Sequence of chain 1.C:
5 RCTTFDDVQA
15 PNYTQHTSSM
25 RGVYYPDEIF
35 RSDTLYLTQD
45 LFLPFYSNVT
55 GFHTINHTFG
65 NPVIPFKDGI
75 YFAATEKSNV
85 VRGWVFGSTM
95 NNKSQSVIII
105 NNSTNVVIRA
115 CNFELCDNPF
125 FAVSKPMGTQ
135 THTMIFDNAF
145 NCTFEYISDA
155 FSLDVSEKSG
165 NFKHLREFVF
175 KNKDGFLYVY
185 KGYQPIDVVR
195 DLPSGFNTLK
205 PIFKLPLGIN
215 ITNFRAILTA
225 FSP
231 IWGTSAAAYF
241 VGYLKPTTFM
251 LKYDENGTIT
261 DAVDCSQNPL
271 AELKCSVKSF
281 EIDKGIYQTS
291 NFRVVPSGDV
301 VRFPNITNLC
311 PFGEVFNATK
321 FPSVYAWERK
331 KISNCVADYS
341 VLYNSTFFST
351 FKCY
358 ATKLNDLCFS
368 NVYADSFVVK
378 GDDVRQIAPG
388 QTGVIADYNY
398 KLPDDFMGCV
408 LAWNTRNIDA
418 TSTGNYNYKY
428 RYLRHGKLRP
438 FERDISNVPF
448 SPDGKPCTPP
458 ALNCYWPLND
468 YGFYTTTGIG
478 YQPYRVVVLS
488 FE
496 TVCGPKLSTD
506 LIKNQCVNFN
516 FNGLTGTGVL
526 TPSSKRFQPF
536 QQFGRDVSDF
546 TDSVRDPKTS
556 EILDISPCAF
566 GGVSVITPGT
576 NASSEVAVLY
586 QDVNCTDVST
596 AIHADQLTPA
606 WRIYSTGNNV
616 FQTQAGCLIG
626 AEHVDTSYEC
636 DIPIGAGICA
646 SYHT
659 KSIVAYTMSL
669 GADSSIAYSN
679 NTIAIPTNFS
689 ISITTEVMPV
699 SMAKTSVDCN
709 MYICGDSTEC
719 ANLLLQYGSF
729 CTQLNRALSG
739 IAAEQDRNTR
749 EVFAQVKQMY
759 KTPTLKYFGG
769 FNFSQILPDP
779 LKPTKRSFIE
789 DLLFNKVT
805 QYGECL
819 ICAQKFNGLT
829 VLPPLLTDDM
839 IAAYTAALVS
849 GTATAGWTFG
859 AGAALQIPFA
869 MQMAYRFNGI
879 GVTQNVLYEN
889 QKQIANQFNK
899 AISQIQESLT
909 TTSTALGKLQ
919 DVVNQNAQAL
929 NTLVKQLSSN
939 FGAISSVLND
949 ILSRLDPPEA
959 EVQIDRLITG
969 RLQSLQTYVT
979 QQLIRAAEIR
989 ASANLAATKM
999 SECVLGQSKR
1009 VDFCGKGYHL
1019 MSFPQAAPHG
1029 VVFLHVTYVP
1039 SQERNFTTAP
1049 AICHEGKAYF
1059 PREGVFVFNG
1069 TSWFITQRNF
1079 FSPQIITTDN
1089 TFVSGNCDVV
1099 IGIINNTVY

This small molecule binds to this protein.
Small molecule (SMILES): CC(=O)N[C@H]1[C@H](O[C@H]2[C@H](O)[C@@H](NC(C)=O)CO[C@@H]2CO)O[C@H](CO)[C@@H](O)[C@@H]1O

Binding-site contacts:
Ligand atom O5 contacts residue ASN1043 of chain 1.C at 2.3 Å (h-bond).
Ligand atom C4 contacts residue ASN1043 of chain 1.C at 4.2 Å.
Ligand atom C2 contacts residue ASN1043 of chain 1.C at 2.4 Å.
Ligand atom C6 contacts residue GLN864 of chain 1.A at 3.4 Å.
Ligand atom C1 contacts residue GLN864 of chain 1.A at 4.0 Å.
Ligand atom O6 contacts residue GLN864 of chain 1.A at 4.1 Å.
Ligand atom C5 contacts residue ASN1043 of chain 1.C at 3.6 Å.
Ligand atom O6 contacts residue ALA675 of chain 1.C at 3.3 Å.
Ligand atom C8 contacts residue SER673 of chain 1.C at 4.2 Å.
Ligand atom C6 contacts residue ALA675 of chain 1.C at 3.6 Å (hydrophobic).
Ligand atom N2 contacts residue ASN1043 of chain 1.C at 2.9 Å (h-bond).
Ligand atom C1 contacts residue ASN1043 of chain 1.C at 1.4 Å.
Ligand atom C5 contacts residue GLN864 of chain 1.A at 3.6 Å.
Ligand atom C7 contacts residue ASN1043 of chain 1.C at 3.2 Å.
Ligand atom O7 contacts residue ASN1043 of chain 1.C at 3.1 Å (h-bond).
Ligand atom C3 contacts residue ASN1043 of chain 1.C at 3.8 Å.
Ligand atom O5 contacts residue GLN864 of chain 1.A at 3.3 Å (h-bond).
Ligand atom C8 contacts residue ASN1043 of chain 1.C at 4.4 Å.

Sequence of chain 1.A:
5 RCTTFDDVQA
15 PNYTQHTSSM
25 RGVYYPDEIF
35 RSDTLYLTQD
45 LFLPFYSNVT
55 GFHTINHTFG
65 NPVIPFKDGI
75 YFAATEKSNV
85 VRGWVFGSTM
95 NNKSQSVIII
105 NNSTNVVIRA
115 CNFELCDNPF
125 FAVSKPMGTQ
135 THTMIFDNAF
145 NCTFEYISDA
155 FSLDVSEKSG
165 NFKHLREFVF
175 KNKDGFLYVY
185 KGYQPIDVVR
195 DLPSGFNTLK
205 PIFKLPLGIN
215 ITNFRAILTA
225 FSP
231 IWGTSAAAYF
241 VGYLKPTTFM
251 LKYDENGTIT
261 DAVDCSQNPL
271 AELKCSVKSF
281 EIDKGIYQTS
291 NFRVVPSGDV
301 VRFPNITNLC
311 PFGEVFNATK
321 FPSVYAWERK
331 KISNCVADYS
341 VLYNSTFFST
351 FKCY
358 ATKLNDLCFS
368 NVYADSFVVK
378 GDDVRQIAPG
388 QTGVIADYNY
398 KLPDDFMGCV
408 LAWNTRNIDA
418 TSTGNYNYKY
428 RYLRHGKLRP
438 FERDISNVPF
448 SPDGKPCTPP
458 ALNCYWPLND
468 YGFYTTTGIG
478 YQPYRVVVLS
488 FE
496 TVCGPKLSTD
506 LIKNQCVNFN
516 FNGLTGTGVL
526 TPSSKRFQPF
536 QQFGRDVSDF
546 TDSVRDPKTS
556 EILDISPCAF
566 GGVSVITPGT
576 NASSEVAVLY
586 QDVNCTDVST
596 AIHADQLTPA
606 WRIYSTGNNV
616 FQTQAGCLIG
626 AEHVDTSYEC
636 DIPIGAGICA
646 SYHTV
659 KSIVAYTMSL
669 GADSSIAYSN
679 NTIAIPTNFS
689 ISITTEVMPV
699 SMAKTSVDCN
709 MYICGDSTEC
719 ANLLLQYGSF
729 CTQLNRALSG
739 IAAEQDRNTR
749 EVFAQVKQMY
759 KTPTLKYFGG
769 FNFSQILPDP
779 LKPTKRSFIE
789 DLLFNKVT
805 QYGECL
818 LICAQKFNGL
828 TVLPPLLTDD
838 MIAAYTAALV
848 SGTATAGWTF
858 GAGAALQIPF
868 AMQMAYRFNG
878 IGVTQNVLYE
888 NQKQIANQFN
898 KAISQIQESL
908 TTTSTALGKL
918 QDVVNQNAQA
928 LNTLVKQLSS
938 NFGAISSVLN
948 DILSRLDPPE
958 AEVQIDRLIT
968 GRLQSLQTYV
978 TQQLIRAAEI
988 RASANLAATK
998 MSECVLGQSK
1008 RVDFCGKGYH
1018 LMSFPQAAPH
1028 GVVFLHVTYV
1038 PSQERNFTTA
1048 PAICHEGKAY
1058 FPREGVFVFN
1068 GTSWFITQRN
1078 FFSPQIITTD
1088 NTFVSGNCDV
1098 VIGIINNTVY